Sequence of chain 1.N:
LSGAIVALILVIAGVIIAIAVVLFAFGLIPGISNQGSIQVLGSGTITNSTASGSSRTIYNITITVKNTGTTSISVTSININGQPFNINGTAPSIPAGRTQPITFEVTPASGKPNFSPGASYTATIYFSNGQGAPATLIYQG

Binding-site contacts:
Ligand atom O6 contacts residue ASN88 of chain 1.N at 4.1 Å.
Ligand atom O7 contacts residue ASN88 of chain 1.N at 4.0 Å.
Ligand atom C5 contacts residue ASN88 of chain 1.N at 3.6 Å.
Ligand atom C7 contacts residue ILE58 of chain 1.N at 3.5 Å (hydrophobic).
Ligand atom C1 contacts residue GLY89 of chain 1.N at 4.5 Å.
Ligand atom C8 contacts residue ILE58 of chain 1.N at 3.3 Å (hydrophobic).
Ligand atom O7 contacts residue ILE58 of chain 1.N at 4.0 Å.
Ligand atom C4 contacts residue ASN88 of chain 1.N at 4.2 Å.
Ligand atom O5 contacts residue GLY89 of chain 1.N at 4.0 Å.
Ligand atom C1 contacts residue ASN88 of chain 1.N at 1.4 Å.
Ligand atom O5 contacts residue ASN88 of chain 1.N at 2.3 Å (h-bond).
Ligand atom N2 contacts residue ASN88 of chain 1.N at 3.1 Å (h-bond).
Ligand atom C3 contacts residue ASN88 of chain 1.N at 3.8 Å.
Ligand atom C8 contacts residue SER55 of chain 1.N at 3.3 Å.
Ligand atom C7 contacts residue ASN88 of chain 1.N at 3.9 Å.
Ligand atom N2 contacts residue ILE58 of chain 1.N at 3.8 Å.
Ligand atom C2 contacts residue ASN88 of chain 1.N at 2.5 Å.
Ligand atom O6 contacts residue GLY89 of chain 1.N at 4.0 Å.

The small molecule below binds the protein below.
Small molecule (SMILES): CC(=O)N[C@@H]1[C@@H](O)[C@H](O)[C@@H](CO)O[C@H]1O